Sequence of chain 1.B:
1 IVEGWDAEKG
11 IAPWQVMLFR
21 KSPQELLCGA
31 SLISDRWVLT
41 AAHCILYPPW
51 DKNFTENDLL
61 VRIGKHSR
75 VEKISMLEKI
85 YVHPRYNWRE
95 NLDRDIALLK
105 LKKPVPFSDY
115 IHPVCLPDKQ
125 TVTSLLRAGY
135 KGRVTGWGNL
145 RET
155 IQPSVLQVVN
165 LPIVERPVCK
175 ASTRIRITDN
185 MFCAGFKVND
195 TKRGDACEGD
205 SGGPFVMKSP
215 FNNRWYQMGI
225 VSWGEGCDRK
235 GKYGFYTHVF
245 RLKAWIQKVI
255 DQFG

A small-molecule ligand and the protein it binds are described below.
Small molecule (SMILES): CC(=O)N[C@H]1CO[C@H](CO)[C@@H](OC2O[C@H](CO)[C@@H](O)[C@H](O)[C@H]2NC(C)=O)[C@@H]1O

Binding-site contacts:
Ligand atom C4 contacts residue ASN53 of chain 1.B at 4.3 Å.
Ligand atom C3 contacts residue ASN53 of chain 1.B at 3.9 Å.
Ligand atom C2 contacts residue ASN53 of chain 1.B at 2.8 Å.
Ligand atom O6 contacts residue NAG1 of chain 1.D at 3.8 Å.
Ligand atom O4 contacts residue NAG1 of chain 1.D at 1.5 Å (h-bond).
Ligand atom C5 contacts residue NAG1 of chain 1.D at 3.5 Å.
Ligand atom C4 contacts residue NAG1 of chain 1.D at 2.3 Å.
Ligand atom N2 contacts residue ASN53 of chain 1.B at 3.2 Å (h-bond).
Ligand atom C3 contacts residue NAG1 of chain 1.F at 4.3 Å.
Ligand atom O5 contacts residue NAG1 of chain 1.D at 4.5 Å.
Ligand atom C5 contacts residue ASN53 of chain 1.B at 3.6 Å.
Ligand atom O7 contacts residue NAG1 of chain 1.F at 2.6 Å.
Ligand atom C8 contacts residue PRO48 of chain 1.B at 3.7 Å (hydrophobic).
Ligand atom C7 contacts residue ASN53 of chain 1.B at 4.4 Å.
Ligand atom O3 contacts residue NAG1 of chain 1.F at 3.0 Å.
Ligand atom O5 contacts residue ASN53 of chain 1.B at 2.3 Å (h-bond).
Ligand atom O3 contacts residue NAG1 of chain 1.D at 3.4 Å (h-bond).
Ligand atom C8 contacts residue NAG1 of chain 1.F at 4.3 Å.
Ligand atom C7 contacts residue NAG1 of chain 1.F at 3.7 Å.
Ligand atom C1 contacts residue ASN53 of chain 1.B at 1.4 Å.
Ligand atom C3 contacts residue NAG1 of chain 1.D at 3.4 Å.
Ligand atom C6 contacts residue NAG1 of chain 1.D at 3.1 Å.